A small-molecule ligand and the protein it binds are described below.
Small molecule (SMILES): OC[C@H]1O[C@@H](O)[C@@H](O)[C@@H]1O

Sequence of chain 1.D:
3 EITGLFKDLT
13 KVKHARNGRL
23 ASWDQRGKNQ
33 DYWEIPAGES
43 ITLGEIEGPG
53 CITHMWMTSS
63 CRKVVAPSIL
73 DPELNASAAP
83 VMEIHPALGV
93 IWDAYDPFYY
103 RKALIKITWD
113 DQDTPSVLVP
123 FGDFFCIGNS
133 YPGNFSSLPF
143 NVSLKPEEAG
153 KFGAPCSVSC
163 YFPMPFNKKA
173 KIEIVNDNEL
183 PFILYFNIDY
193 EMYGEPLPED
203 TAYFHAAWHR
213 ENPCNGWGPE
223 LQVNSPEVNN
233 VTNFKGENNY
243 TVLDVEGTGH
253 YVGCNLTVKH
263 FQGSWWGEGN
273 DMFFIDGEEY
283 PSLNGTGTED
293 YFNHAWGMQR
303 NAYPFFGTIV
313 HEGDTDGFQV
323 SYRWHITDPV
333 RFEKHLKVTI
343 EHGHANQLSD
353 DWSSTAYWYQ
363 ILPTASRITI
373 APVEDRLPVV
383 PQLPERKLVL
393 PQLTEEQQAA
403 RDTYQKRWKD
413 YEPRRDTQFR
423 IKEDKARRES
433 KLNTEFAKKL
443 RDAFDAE

Sequence of chain 1.F:
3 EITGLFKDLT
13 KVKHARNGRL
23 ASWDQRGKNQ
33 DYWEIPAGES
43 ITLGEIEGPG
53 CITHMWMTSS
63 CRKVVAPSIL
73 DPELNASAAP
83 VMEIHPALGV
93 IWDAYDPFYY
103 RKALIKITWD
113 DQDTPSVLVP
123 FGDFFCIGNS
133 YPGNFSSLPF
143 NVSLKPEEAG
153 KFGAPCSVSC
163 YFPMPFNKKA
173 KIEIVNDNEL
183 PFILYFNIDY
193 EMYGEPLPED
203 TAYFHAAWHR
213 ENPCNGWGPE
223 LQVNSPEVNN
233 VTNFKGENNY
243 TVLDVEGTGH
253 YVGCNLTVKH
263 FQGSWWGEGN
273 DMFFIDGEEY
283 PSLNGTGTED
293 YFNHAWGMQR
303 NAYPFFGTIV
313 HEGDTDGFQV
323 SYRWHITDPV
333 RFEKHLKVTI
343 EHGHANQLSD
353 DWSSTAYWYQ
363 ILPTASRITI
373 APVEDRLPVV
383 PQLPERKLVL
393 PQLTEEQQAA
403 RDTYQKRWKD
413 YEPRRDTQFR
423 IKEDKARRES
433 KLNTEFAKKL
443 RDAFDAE

Binding-site contacts:
Ligand atom O2 contacts residue TRP267 of chain 1.F at 2.9 Å (h-bond).
Ligand atom O3 contacts residue TYR187 of chain 1.D at 3.5 Å.
Ligand atom O4 contacts residue TYR187 of chain 1.D at 4.4 Å.
Ligand atom O5 contacts residue THR60 of chain 1.D at 3.8 Å.
Ligand atom O5 contacts residue ALA297 of chain 1.F at 3.4 Å.
Ligand atom O2 contacts residue GLY269 of chain 1.F at 3.1 Å (h-bond).
Ligand atom O5 contacts residue TRP298 of chain 1.F at 3.0 Å (h-bond).
Ligand atom O2 contacts residue GLU291 of chain 1.F at 2.7 Å (salt-bridge).
Ligand atom C3 contacts residue TYR187 of chain 1.D at 4.3 Å (hydrophobic).
Ligand atom O3 contacts residue ASP292 of chain 1.F at 2.7 Å (salt-bridge).
Ligand atom C1 contacts residue GLU291 of chain 1.F at 3.1 Å.
Ligand atom O3 contacts residue THR288 of chain 1.F at 3.3 Å (h-bond).
Ligand atom C4 contacts residue GLU291 of chain 1.F at 3.8 Å.
Ligand atom C1 contacts residue GLU270 of chain 1.F at 3.4 Å.
Ligand atom C1 contacts residue TRP267 of chain 1.F at 3.8 Å (hydrophobic).
Ligand atom C5 contacts residue THR60 of chain 1.D at 4.0 Å.
Ligand atom C4 contacts residue ASP292 of chain 1.F at 3.9 Å.
Ligand atom O5 contacts residue ASP292 of chain 1.F at 2.6 Å (salt-bridge).
Ligand atom O1 contacts residue GLU270 of chain 1.F at 3.8 Å.
Ligand atom C3 contacts residue GLU291 of chain 1.F at 3.3 Å.
Ligand atom C2 contacts residue GLU291 of chain 1.F at 3.3 Å.
Ligand atom C5 contacts residue GLU291 of chain 1.F at 4.1 Å.
Ligand atom C2 contacts residue TRP267 of chain 1.F at 3.8 Å (hydrophobic).
Ligand atom O4 contacts residue GLU291 of chain 1.F at 3.3 Å (salt-bridge).
Ligand atom C3 contacts residue ASP292 of chain 1.F at 3.3 Å.
Ligand atom O1 contacts residue GLY299 of chain 1.F at 3.7 Å.
Ligand atom O1 contacts residue TRP298 of chain 1.F at 3.9 Å.
Ligand atom O1 contacts residue GLU291 of chain 1.F at 2.4 Å (salt-bridge).
Ligand atom C2 contacts residue GLU270 of chain 1.F at 3.4 Å.
Ligand atom O3 contacts residue GLU291 of chain 1.F at 4.0 Å.
Ligand atom O2 contacts residue GLU270 of chain 1.F at 3.5 Å.
Ligand atom O5 contacts residue GLU291 of chain 1.F at 3.4 Å (salt-bridge).
Ligand atom O5 contacts residue TRP58 of chain 1.D at 4.3 Å.
Ligand atom O3 contacts residue GLY289 of chain 1.F at 3.7 Å.
Ligand atom C5 contacts residue TYR187 of chain 1.D at 3.6 Å (hydrophobic).
Ligand atom O1 contacts residue TRP267 of chain 1.F at 3.0 Å (h-bond).
Ligand atom C5 contacts residue TRP298 of chain 1.F at 4.0 Å (hydrophobic).
Ligand atom C4 contacts residue TYR187 of chain 1.D at 3.6 Å (hydrophobic).
Ligand atom O4 contacts residue TRP298 of chain 1.F at 3.8 Å.
Ligand atom C5 contacts residue ASP292 of chain 1.F at 3.4 Å.